Sequence of chain 1.D:
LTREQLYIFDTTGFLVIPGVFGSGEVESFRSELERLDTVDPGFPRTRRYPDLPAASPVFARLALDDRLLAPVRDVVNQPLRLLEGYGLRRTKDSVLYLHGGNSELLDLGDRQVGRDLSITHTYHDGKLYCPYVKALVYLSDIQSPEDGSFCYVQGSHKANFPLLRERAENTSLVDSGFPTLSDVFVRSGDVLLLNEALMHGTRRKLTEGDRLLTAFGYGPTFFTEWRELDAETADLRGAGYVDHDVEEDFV

This protein binds this small molecule.
Small molecule (SMILES): O=C(O)CCC(=O)C(=O)O

Binding-site contacts:
Ligand atom C5 contacts residue LEU222 of chain 1.D at 4.0 Å (hydrophobic).
Ligand atom C4 contacts residue THR211 of chain 1.D at 4.0 Å.
Ligand atom O2 contacts residue NI1 of chain 1.N at 4.1 Å.
Ligand atom C2 contacts residue HIS209 of chain 1.D at 4.2 Å.
Ligand atom C5 contacts residue TYR144 of chain 1.D at 3.4 Å (hydrophobic).
Ligand atom C5 contacts residue THR211 of chain 1.D at 3.6 Å.
Ligand atom C5 contacts residue ARG220 of chain 1.D at 3.5 Å.
Ligand atom C4 contacts residue PHE156 of chain 1.D at 3.8 Å (hydrophobic).
Ligand atom O4 contacts residue PHE156 of chain 1.D at 3.8 Å.
Ligand atom C1 contacts residue NI1 of chain 1.N at 2.9 Å.
Ligand atom O1 contacts residue LYS140 of chain 1.D at 3.0 Å (salt-bridge).
Ligand atom O3 contacts residue LEU222 of chain 1.D at 3.7 Å.
Ligand atom O4 contacts residue ARG220 of chain 1.D at 3.0 Å (salt-bridge).
Ligand atom O1 contacts residue HIS209 of chain 1.D at 4.1 Å.
Ligand atom C2 contacts residue LEU102 of chain 1.D at 3.5 Å (hydrophobic).
Ligand atom C1 contacts residue LEU102 of chain 1.D at 3.9 Å (hydrophobic).
Ligand atom O1 contacts residue NI1 of chain 1.N at 2.1 Å (h-bond).
Ligand atom O4 contacts residue TYR144 of chain 1.D at 2.3 Å (h-bond).
Ligand atom O1 contacts residue HIS105 of chain 1.D at 3.3 Å (h-bond).
Ligand atom O1 contacts residue TYR92 of chain 1.D at 3.4 Å (h-bond).
Ligand atom O1 contacts residue HY01 of chain 1.P at 3.3 Å (h-bond).
Ligand atom C1 contacts residue LYS140 of chain 1.D at 3.8 Å.
Ligand atom C4 contacts residue TYR144 of chain 1.D at 4.0 Å (hydrophobic).
Ligand atom C4 contacts residue LEU142 of chain 1.D at 3.8 Å (hydrophobic).
Ligand atom C2 contacts residue NI1 of chain 1.N at 3.0 Å.
Ligand atom O3 contacts residue ARG220 of chain 1.D at 2.8 Å (salt-bridge).
Ligand atom C3 contacts residue LEU102 of chain 1.D at 3.7 Å (hydrophobic).
Ligand atom C2 contacts residue HIS105 of chain 1.D at 4.1 Å.
Ligand atom C1 contacts residue HIS105 of chain 1.D at 4.0 Å.
Ligand atom C1 contacts residue TYR92 of chain 1.D at 3.3 Å (hydrophobic).
Ligand atom O5 contacts residue HIS105 of chain 1.D at 3.4 Å (h-bond).
Ligand atom O4 contacts residue THR211 of chain 1.D at 3.9 Å.
Ligand atom O5 contacts residue HIS209 of chain 1.D at 3.0 Å.
Ligand atom O5 contacts residue NI1 of chain 1.N at 2.3 Å (h-bond).
Ligand atom O3 contacts residue THR211 of chain 1.D at 3.5 Å.
Ligand atom O2 contacts residue LEU94 of chain 1.D at 3.5 Å.
Ligand atom O5 contacts residue LEU102 of chain 1.D at 3.7 Å.
Ligand atom O2 contacts residue LEU102 of chain 1.D at 4.2 Å.
Ligand atom O2 contacts residue TYR92 of chain 1.D at 2.7 Å (h-bond).
Ligand atom O2 contacts residue LYS140 of chain 1.D at 4.1 Å.